A small-molecule ligand and the protein it binds are described below.
Small molecule (SMILES): O=C(O)COc1cc(Cl)c(Cl)cc1Cl

Sequence of chain 2.A:
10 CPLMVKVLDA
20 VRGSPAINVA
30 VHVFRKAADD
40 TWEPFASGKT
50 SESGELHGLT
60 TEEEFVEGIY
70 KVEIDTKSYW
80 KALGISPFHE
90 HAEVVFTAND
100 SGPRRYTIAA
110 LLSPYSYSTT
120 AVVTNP

Sequence of chain 1.A:
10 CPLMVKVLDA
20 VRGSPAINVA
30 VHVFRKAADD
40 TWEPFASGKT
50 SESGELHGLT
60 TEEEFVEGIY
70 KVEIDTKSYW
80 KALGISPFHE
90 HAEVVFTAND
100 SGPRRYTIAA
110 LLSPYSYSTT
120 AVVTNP

Binding-site contacts:
Ligand atom CL1 contacts residue LEU17 of chain 1.A at 3.6 Å.
Ligand atom C10 contacts residue ALA108 of chain 1.A at 4.0 Å (hydrophobic).
Ligand atom CL3 contacts residue ALA108 of chain 2.A at 4.1 Å.
Ligand atom O03 contacts residue F521 of chain 2.C at 1.6 Å (h-bond).
Ligand atom C02 contacts residue F521 of chain 2.C at 0.8 Å.
Ligand atom CL1 contacts residue LEU110 of chain 1.A at 4.0 Å.
Ligand atom C10 contacts residue F521 of chain 2.C at 1.3 Å.
Ligand atom CL1 contacts residue ALA109 of chain 1.A at 3.2 Å.
Ligand atom C04 contacts residue LEU17 of chain 2.A at 3.8 Å (hydrophobic).
Ligand atom CL1 contacts residue F521 of chain 2.C at 0.8 Å.
Ligand atom CL2 contacts residue ALA108 of chain 1.A at 4.0 Å.
Ligand atom O03 contacts residue LYS15 of chain 2.A at 3.0 Å.
Ligand atom C07 contacts residue LEU17 of chain 1.A at 3.6 Å (hydrophobic).
Ligand atom C13 contacts residue LEU17 of chain 2.A at 3.9 Å (hydrophobic).
Ligand atom CL2 contacts residue LEU110 of chain 1.A at 3.7 Å.
Ligand atom C06 contacts residue F521 of chain 2.C at 0.8 Å.
Ligand atom O01 contacts residue LYS15 of chain 1.A at 3.9 Å.
Ligand atom CL1 contacts residue ALA108 of chain 1.A at 3.7 Å.
Ligand atom O01 contacts residue F521 of chain 2.C at 0.6 Å (h-bond).
Ligand atom O05 contacts residue F521 of chain 2.C at 1.7 Å.
Ligand atom O03 contacts residue LEU17 of chain 2.A at 3.7 Å.
Ligand atom C04 contacts residue F521 of chain 2.C at 2.1 Å.
Ligand atom CL2 contacts residue SER117 of chain 1.A at 3.9 Å.
Ligand atom CL3 contacts residue ALA109 of chain 2.A at 3.3 Å.
Ligand atom C07 contacts residue F521 of chain 2.C at 0.8 Å.
Ligand atom O05 contacts residue ALA108 of chain 2.A at 3.1 Å.
Ligand atom C08 contacts residue LEU17 of chain 1.A at 3.9 Å (hydrophobic).
Ligand atom C04 contacts residue LYS15 of chain 2.A at 3.4 Å.
Ligand atom C13 contacts residue F521 of chain 2.C at 0.6 Å.
Ligand atom CL3 contacts residue LEU110 of chain 2.A at 3.7 Å.
Ligand atom CL3 contacts residue LEU17 of chain 2.A at 3.7 Å.
Ligand atom C12 contacts residue F521 of chain 2.C at 1.6 Å.
Ligand atom C06 contacts residue ALA108 of chain 2.A at 3.9 Å (hydrophobic).
Ligand atom C02 contacts residue LYS15 of chain 2.A at 3.5 Å.
Ligand atom CL2 contacts residue F521 of chain 2.C at 2.7 Å.
Ligand atom CL3 contacts residue F521 of chain 2.C at 0.8 Å.
Ligand atom C08 contacts residue F521 of chain 2.C at 0.6 Å.
Ligand atom CL2 contacts residue ALA109 of chain 1.A at 3.9 Å.
Ligand atom C04 contacts residue ALA108 of chain 2.A at 4.1 Å (hydrophobic).
Ligand atom C08 contacts residue ALA108 of chain 1.A at 3.8 Å (hydrophobic).